The protein below binds the small molecule below.
Small molecule (SMILES): Cc1nc(/N=N/c2ccc(C(=O)O)cc2)c(COP(=O)(O)O)c(C=O)c1O

Binding-site contacts:
Ligand atom C2 contacts residue ILE220 of chain 1.C at 3.9 Å (hydrophobic).
Ligand atom C1 contacts residue ILE220 of chain 1.C at 4.2 Å (hydrophobic).
Ligand atom P1 contacts residue ASN176 of chain 1.C at 4.2 Å.
Ligand atom N2 contacts residue LYS123 of chain 1.C at 2.9 Å (salt-bridge).
Ligand atom C7 contacts residue PRO168 of chain 1.C at 4.1 Å (hydrophobic).
Ligand atom O5 contacts residue LYS52 of chain 1.C at 3.0 Å (salt-bridge).
Ligand atom O2 contacts residue ILE220 of chain 1.C at 4.2 Å.
Ligand atom C7 contacts residue ILE220 of chain 1.C at 3.8 Å (hydrophobic).
Ligand atom C8 contacts residue ASN176 of chain 1.C at 4.1 Å.
Ligand atom O3 contacts residue LYS123 of chain 1.C at 4.5 Å.
Ligand atom O5 contacts residue ASN176 of chain 1.C at 3.4 Å (h-bond).
Ligand atom N2 contacts residue GLY172 of chain 1.C at 3.8 Å.
Ligand atom N3 contacts residue ASN176 of chain 1.C at 3.8 Å.
Ligand atom P1 contacts residue LYS52 of chain 1.C at 4.1 Å.
Ligand atom C2 contacts residue LYS123 of chain 1.C at 4.2 Å.
Ligand atom N3 contacts residue LYS123 of chain 1.C at 1.2 Å (salt-bridge).
Ligand atom C3 contacts residue LYS123 of chain 1.C at 2.4 Å.
Ligand atom C8 contacts residue LEU175 of chain 1.C at 4.1 Å (hydrophobic).
Ligand atom N3 contacts residue GLY172 of chain 1.C at 3.5 Å.
Ligand atom O3 contacts residue ASN176 of chain 1.C at 4.2 Å.
Ligand atom O6 contacts residue LYS52 of chain 1.C at 3.2 Å.
Ligand atom C4 contacts residue LYS123 of chain 1.C at 3.7 Å.
Ligand atom C7 contacts residue ILE169 of chain 1.C at 4.4 Å (hydrophobic).
Ligand atom O5 contacts residue TYR131 of chain 1.C at 4.2 Å.
Ligand atom C8 contacts residue LYS123 of chain 1.C at 4.2 Å.
Ligand atom C6 contacts residue LEU223 of chain 1.C at 4.5 Å (hydrophobic).
Ligand atom O5 contacts residue ASP127 of chain 1.C at 4.4 Å.
Ligand atom O4 contacts residue ASN176 of chain 1.C at 4.2 Å.
Ligand atom O1 contacts residue LEU223 of chain 1.C at 3.9 Å.
Ligand atom C3 contacts residue GLY172 of chain 1.C at 3.8 Å.

Sequence of chain 1.C:
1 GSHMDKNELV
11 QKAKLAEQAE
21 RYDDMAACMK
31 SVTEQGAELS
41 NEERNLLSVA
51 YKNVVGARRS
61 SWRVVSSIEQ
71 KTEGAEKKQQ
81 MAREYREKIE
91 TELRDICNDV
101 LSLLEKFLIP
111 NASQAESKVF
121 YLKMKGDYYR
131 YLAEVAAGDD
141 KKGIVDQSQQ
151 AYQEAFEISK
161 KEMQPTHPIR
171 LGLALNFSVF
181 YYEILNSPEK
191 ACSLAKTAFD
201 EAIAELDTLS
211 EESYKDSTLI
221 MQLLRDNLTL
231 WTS